Binding-site contacts:
Ligand atom C5 contacts residue PHE1103 of chain 1.C at 4.3 Å (hydrophobic).
Ligand atom C3 contacts residue HIS1101 of chain 1.C at 3.6 Å.
Ligand atom O7 contacts residue ASN1098 of chain 1.C at 3.7 Å.
Ligand atom C8 contacts residue ASN1098 of chain 1.C at 3.6 Å.
Ligand atom O4 contacts residue HIS1101 of chain 1.C at 3.6 Å.
Ligand atom C7 contacts residue ASN1098 of chain 1.C at 3.5 Å.
Ligand atom N2 contacts residue ASN1098 of chain 1.C at 3.0 Å (h-bond).
Ligand atom C4 contacts residue ASN1098 of chain 1.C at 4.2 Å.
Ligand atom C5 contacts residue ASN1098 of chain 1.C at 3.6 Å.
Ligand atom C3 contacts residue ASN1098 of chain 1.C at 3.8 Å.
Ligand atom C7 contacts residue THR1100 of chain 1.C at 3.9 Å.
Ligand atom O5 contacts residue PHE1103 of chain 1.C at 3.9 Å.
Ligand atom O6 contacts residue PHE1103 of chain 1.C at 4.0 Å.
Ligand atom C1 contacts residue THR1100 of chain 1.C at 3.9 Å.
Ligand atom N2 contacts residue HIS1101 of chain 1.C at 4.4 Å.
Ligand atom C1 contacts residue HIS1101 of chain 1.C at 3.6 Å.
Ligand atom C1 contacts residue ASN1098 of chain 1.C at 1.4 Å.
Ligand atom C3 contacts residue THR1100 of chain 1.C at 4.0 Å.
Ligand atom C2 contacts residue THR1100 of chain 1.C at 3.8 Å.
Ligand atom O5 contacts residue HIS1101 of chain 1.C at 3.9 Å.
Ligand atom N2 contacts residue THR1100 of chain 1.C at 3.0 Å (h-bond).
Ligand atom C6 contacts residue HIS1101 of chain 1.C at 4.4 Å.
Ligand atom C8 contacts residue THR1100 of chain 1.C at 3.8 Å.
Ligand atom C2 contacts residue HIS1101 of chain 1.C at 4.1 Å.
Ligand atom C5 contacts residue HIS1101 of chain 1.C at 3.4 Å.
Ligand atom C4 contacts residue HIS1101 of chain 1.C at 3.9 Å.
Ligand atom C2 contacts residue ASN1098 of chain 1.C at 2.5 Å.
Ligand atom O5 contacts residue ASN1098 of chain 1.C at 2.3 Å (h-bond).
Ligand atom C6 contacts residue PHE1103 of chain 1.C at 3.9 Å (hydrophobic).

This small molecule binds to this protein.
Small molecule (SMILES): CC(=O)N[C@H]1[C@H](O[C@H]2[C@H](O)[C@@H](NC(C)=O)CO[C@@H]2CO)O[C@H](CO)[C@@H](O)[C@@H]1O

Sequence of chain 1.C:
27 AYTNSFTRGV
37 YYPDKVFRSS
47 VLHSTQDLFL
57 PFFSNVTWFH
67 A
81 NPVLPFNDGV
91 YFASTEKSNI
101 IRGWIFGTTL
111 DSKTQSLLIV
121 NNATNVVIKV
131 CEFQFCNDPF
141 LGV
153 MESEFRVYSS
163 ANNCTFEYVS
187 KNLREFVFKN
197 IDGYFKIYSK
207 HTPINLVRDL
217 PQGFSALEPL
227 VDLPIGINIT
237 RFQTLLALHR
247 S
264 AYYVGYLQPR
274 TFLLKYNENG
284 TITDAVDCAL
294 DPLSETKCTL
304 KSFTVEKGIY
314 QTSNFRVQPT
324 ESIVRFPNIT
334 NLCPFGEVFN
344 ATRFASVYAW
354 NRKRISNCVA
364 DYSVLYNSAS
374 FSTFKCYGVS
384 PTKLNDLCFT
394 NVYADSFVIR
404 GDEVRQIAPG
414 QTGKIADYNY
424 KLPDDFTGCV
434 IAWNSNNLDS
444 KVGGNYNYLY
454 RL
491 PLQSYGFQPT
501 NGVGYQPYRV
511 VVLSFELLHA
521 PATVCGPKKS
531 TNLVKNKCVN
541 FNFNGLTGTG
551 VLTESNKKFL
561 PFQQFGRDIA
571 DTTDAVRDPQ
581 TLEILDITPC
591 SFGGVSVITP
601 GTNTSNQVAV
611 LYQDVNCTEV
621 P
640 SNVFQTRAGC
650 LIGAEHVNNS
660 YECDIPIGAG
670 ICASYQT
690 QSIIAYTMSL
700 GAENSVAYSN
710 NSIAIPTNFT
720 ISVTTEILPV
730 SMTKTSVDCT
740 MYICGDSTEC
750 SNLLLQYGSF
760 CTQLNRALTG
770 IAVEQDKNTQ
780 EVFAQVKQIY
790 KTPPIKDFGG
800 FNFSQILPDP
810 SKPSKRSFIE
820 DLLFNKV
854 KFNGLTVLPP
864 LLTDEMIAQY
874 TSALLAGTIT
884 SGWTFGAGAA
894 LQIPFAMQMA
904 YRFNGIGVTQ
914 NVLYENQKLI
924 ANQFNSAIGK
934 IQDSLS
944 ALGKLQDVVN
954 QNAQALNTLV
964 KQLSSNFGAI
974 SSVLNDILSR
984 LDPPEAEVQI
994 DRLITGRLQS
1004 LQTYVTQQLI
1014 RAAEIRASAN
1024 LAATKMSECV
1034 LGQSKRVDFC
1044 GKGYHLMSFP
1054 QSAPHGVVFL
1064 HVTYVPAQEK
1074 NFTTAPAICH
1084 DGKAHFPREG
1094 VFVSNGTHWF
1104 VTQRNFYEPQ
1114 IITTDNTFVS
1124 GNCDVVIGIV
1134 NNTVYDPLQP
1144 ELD